Binding-site contacts:
Ligand atom O7 contacts residue ASN451 of chain 1.I at 3.8 Å.
Ligand atom C7 contacts residue ASN451 of chain 1.I at 3.5 Å.
Ligand atom C3 contacts residue ASN451 of chain 1.I at 3.9 Å.
Ligand atom C5 contacts residue ASN451 of chain 1.I at 3.8 Å.
Ligand atom C4 contacts residue ASN451 of chain 1.I at 4.3 Å.
Ligand atom C8 contacts residue NAG1 of chain 1.U at 3.2 Å.
Ligand atom O5 contacts residue PRO296 of chain 1.I at 3.6 Å.
Ligand atom C2 contacts residue ASN451 of chain 1.I at 2.5 Å.
Ligand atom C7 contacts residue ASN267 of chain 1.I at 4.2 Å.
Ligand atom N2 contacts residue ASN451 of chain 1.I at 2.9 Å (h-bond).
Ligand atom C6 contacts residue PRO296 of chain 1.I at 4.3 Å (hydrophobic).
Ligand atom C1 contacts residue ASN451 of chain 1.I at 1.5 Å.
Ligand atom O7 contacts residue ASN267 of chain 1.I at 4.3 Å.
Ligand atom O5 contacts residue ASN451 of chain 1.I at 2.5 Å (h-bond).
Ligand atom C8 contacts residue ASN451 of chain 1.I at 4.2 Å.
Ligand atom C1 contacts residue PRO296 of chain 1.I at 4.2 Å (hydrophobic).
Ligand atom C8 contacts residue ASN267 of chain 1.I at 3.5 Å.

This protein binds this small molecule.
Small molecule (SMILES): CC(=O)N[C@H]1[C@H](O[C@H]2[C@H](O)[C@@H](NC(C)=O)CO[C@@H]2CO)O[C@H](CO)[C@@H](O)[C@@H]1O

Sequence of chain 1.I:
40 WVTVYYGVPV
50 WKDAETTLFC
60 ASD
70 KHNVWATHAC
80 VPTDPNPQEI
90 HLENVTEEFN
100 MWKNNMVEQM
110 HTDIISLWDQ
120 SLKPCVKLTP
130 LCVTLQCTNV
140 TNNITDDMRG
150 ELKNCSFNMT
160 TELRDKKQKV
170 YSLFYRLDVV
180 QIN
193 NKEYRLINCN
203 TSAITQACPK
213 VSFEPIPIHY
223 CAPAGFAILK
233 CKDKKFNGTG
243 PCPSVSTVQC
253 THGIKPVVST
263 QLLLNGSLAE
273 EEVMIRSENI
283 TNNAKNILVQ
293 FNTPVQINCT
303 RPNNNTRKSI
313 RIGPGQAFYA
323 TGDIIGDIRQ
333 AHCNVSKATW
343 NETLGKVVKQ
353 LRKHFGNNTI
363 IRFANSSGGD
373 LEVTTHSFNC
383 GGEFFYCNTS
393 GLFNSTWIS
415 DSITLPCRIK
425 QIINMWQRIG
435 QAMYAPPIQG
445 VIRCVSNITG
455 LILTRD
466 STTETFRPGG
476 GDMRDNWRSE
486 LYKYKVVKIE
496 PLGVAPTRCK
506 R